Sequence of chain 1.A:
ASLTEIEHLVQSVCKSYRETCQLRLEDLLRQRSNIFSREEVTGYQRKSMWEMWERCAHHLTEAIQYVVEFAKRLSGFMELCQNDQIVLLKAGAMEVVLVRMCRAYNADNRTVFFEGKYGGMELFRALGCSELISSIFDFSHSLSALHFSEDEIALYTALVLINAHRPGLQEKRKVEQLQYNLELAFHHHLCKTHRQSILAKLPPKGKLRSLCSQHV

A small-molecule ligand and the protein it binds are described below.
Small molecule (SMILES): COc1ccc2c(n1)CCN(C(=O)C1CC(CC(=O)O)C1)[C@H]2C(=O)Nc1cc(F)c2c(c1)C=CC2(C)C

Binding-site contacts:
Ligand atom C1 contacts residue VAL97 of chain 1.A at 3.2 Å (hydrophobic).
Ligand atom C30 contacts residue PHE124 of chain 1.A at 3.9 Å (hydrophobic).
Ligand atom C1 contacts residue MET101 of chain 1.A at 3.7 Å (hydrophobic).
Ligand atom C14 contacts residue GLU115 of chain 1.A at 3.9 Å.
Ligand atom C4 contacts residue MET101 of chain 1.A at 3.9 Å (hydrophobic).
Ligand atom O15 contacts residue GLU115 of chain 1.A at 2.8 Å (salt-bridge).
Ligand atom C11 contacts residue HIS59 of chain 1.A at 3.9 Å.
Ligand atom C31 contacts residue PHE124 of chain 1.A at 3.6 Å (hydrophobic).
Ligand atom C5 contacts residue ALA104 of chain 1.A at 3.9 Å (hydrophobic).
Ligand atom C29 contacts residue PHE113 of chain 1.A at 3.8 Å (hydrophobic).
Ligand atom O24 contacts residue GLY116 of chain 1.A at 3.6 Å.
Ligand atom O27 contacts residue HIS59 of chain 1.A at 3.2 Å.
Ligand atom C11 contacts residue GLN22 of chain 1.A at 3.4 Å.
Ligand atom O24 contacts residue GLU115 of chain 1.A at 3.7 Å.
Ligand atom C29 contacts residue PHE114 of chain 1.A at 3.6 Å (hydrophobic).
Ligand atom C37 contacts residue PHE124 of chain 1.A at 3.9 Å (hydrophobic).
Ligand atom C32 contacts residue PHE124 of chain 1.A at 3.7 Å (hydrophobic).
Ligand atom C12 contacts residue LEU23 of chain 1.A at 4.0 Å (hydrophobic).
Ligand atom O2 contacts residue MET101 of chain 1.A at 3.6 Å.
Ligand atom C25 contacts residue HIS59 of chain 1.A at 3.7 Å.
Ligand atom F39 contacts residue CYS56 of chain 1.A at 3.4 Å.
Ligand atom C36 contacts residue ILE136 of chain 1.A at 4.0 Å (hydrophobic).
Ligand atom C30 contacts residue PHE113 of chain 1.A at 3.9 Å (hydrophobic).
Ligand atom C6 contacts residue LEU23 of chain 1.A at 3.9 Å (hydrophobic).
Ligand atom C35 contacts residue PHE124 of chain 1.A at 3.7 Å (hydrophobic).
Ligand atom C26 contacts residue PHE113 of chain 1.A at 3.6 Å (hydrophobic).
Ligand atom O23 contacts residue PHE113 of chain 1.A at 3.8 Å.
Ligand atom C5 contacts residue PHE113 of chain 1.A at 3.6 Å (hydrophobic).
Ligand atom C1 contacts residue ARG100 of chain 1.A at 3.9 Å.
Ligand atom O2 contacts residue ARG100 of chain 1.A at 3.8 Å.
Ligand atom C40 contacts residue PHE114 of chain 1.A at 3.8 Å (hydrophobic).
Ligand atom N28 contacts residue PHE113 of chain 1.A at 2.8 Å (h-bond).
Ligand atom C32 contacts residue PHE137 of chain 1.A at 3.9 Å (hydrophobic).
Ligand atom C7 contacts residue PHE113 of chain 1.A at 3.4 Å (hydrophobic).
Ligand atom F39 contacts residue LEU60 of chain 1.A at 3.2 Å.
Ligand atom C4 contacts residue ALA104 of chain 1.A at 3.6 Å (hydrophobic).
Ligand atom C32 contacts residue VAL112 of chain 1.A at 3.9 Å (hydrophobic).
Ligand atom C18 contacts residue PHE113 of chain 1.A at 3.9 Å (hydrophobic).
Ligand atom O15 contacts residue PHE114 of chain 1.A at 3.4 Å.
Ligand atom N28 contacts residue PHE114 of chain 1.A at 3.5 Å.